Binding-site contacts:
Ligand atom O7 contacts residue ASN234 of chain 1.C at 4.4 Å.
Ligand atom C1 contacts residue ASN234 of chain 1.C at 1.4 Å.
Ligand atom C3 contacts residue ASN234 of chain 1.C at 3.8 Å.
Ligand atom C1 contacts residue THR236 of chain 1.C at 4.1 Å.
Ligand atom C5 contacts residue ASN234 of chain 1.C at 3.6 Å.
Ligand atom O6 contacts residue THR236 of chain 1.C at 3.4 Å.
Ligand atom O6 contacts residue THR108 of chain 1.C at 3.5 Å.
Ligand atom O5 contacts residue THR108 of chain 1.C at 3.9 Å.
Ligand atom C2 contacts residue ASN234 of chain 1.C at 2.4 Å.
Ligand atom N2 contacts residue ASN234 of chain 1.C at 2.9 Å (h-bond).
Ligand atom O5 contacts residue ASN234 of chain 1.C at 2.3 Å (h-bond).
Ligand atom C5 contacts residue THR236 of chain 1.C at 3.5 Å.
Ligand atom C4 contacts residue ASN234 of chain 1.C at 4.2 Å.
Ligand atom O6 contacts residue ASN234 of chain 1.C at 4.3 Å.
Ligand atom C6 contacts residue THR236 of chain 1.C at 3.6 Å.
Ligand atom C7 contacts residue ASN234 of chain 1.C at 3.9 Å.
Ligand atom O5 contacts residue THR236 of chain 1.C at 3.4 Å.

The protein below binds the small molecule below.
Small molecule (SMILES): CC(=O)N[C@H]1[C@H](O[C@H]2[C@H](O)[C@@H](NC(C)=O)CO[C@@H]2CO)O[C@H](CO)[C@@H](O)[C@@H]1O

Sequence of chain 1.C:
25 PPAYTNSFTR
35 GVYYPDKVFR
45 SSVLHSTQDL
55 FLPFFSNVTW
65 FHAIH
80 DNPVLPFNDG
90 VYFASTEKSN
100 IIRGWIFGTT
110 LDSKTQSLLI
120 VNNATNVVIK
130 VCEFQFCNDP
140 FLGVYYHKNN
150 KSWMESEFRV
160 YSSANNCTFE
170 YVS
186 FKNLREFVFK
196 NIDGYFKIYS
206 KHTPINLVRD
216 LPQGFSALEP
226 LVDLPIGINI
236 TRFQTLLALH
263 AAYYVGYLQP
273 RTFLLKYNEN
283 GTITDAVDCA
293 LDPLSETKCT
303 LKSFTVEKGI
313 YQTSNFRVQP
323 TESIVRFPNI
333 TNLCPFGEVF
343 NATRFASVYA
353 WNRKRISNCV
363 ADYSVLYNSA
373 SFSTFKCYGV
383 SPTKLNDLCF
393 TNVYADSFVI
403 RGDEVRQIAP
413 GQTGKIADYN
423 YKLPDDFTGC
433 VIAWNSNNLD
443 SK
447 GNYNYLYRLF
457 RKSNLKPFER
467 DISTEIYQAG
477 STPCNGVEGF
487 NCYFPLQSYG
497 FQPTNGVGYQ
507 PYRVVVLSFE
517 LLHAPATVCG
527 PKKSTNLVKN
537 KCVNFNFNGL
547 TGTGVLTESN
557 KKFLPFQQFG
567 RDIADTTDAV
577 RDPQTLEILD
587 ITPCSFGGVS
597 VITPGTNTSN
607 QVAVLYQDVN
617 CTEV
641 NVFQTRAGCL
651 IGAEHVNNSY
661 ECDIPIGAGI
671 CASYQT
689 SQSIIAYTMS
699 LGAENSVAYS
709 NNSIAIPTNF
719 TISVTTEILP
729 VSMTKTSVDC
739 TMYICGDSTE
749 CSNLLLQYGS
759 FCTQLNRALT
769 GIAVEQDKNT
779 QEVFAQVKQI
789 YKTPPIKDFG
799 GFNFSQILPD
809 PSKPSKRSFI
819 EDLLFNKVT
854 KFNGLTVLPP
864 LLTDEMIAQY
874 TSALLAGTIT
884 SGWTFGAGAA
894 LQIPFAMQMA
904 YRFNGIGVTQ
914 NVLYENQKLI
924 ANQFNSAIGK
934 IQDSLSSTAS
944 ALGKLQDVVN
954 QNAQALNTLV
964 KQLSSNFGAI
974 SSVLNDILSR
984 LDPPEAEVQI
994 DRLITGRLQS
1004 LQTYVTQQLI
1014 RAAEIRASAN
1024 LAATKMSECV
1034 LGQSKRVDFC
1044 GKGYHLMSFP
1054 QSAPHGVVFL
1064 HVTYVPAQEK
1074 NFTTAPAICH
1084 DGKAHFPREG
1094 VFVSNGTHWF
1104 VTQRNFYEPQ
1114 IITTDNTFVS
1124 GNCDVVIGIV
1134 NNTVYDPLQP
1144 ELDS